This small molecule binds to this protein.
Small molecule (SMILES): CC(=O)N[C@@H]1[C@@H](O[C@H]2O[C@H](CO)[C@H](O[C@H]3O[C@H](CO[C@@H]4O[C@@H](C)[C@H](O)[C@@H](O)[C@H]4O)[C@@H](O)[C@H](O)[C@H]3O)[C@H](O[C@@H]3O[C@H](CO)[C@@H](O)[C@H](O)[C@H]3NC(C)=O)[C@H]2O)[C@H](O)[C@@H](CO)O[C@@H]1O

Sequence of chain 3.A:
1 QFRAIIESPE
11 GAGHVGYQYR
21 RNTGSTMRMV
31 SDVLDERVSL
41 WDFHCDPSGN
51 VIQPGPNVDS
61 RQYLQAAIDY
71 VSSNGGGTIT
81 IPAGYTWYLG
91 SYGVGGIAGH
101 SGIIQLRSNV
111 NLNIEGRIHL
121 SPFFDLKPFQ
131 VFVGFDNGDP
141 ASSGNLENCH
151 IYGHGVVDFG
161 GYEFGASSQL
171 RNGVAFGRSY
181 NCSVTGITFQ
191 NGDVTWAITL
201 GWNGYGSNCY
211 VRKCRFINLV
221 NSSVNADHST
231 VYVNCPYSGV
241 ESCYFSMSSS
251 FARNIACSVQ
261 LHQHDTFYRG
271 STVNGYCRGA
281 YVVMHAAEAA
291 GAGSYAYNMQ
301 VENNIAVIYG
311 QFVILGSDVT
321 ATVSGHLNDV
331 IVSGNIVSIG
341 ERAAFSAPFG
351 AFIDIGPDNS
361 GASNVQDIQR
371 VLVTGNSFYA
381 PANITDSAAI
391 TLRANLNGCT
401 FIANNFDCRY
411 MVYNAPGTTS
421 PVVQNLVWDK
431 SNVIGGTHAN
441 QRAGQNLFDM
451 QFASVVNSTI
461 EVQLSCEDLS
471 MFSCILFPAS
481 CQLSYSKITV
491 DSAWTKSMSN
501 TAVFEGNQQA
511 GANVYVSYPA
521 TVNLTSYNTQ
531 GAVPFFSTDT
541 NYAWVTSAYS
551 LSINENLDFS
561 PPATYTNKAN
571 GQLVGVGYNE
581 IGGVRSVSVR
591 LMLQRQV

Binding-site contacts:
Ligand atom C3 contacts residue ASN203 of chain 3.A at 3.5 Å.
Ligand atom O3 contacts residue NA1 of chain 3.J at 2.4 Å (h-bond).
Ligand atom N2 contacts residue GLU288 of chain 3.A at 3.0 Å (salt-bridge).
Ligand atom O3 contacts residue ASN203 of chain 3.A at 2.7 Å (h-bond).
Ligand atom O6 contacts residue TRP196 of chain 3.A at 3.2 Å.
Ligand atom O5 contacts residue TRP196 of chain 3.A at 3.5 Å.
Ligand atom C6 contacts residue TRP196 of chain 3.A at 3.6 Å (hydrophobic).
Ligand atom C3 contacts residue NA1 of chain 3.J at 3.2 Å.
Ligand atom N2 contacts residue ASP227 of chain 3.A at 2.9 Å (salt-bridge).
Ligand atom O5 contacts residue GLN260 of chain 3.A at 3.2 Å (h-bond).
Ligand atom O6 contacts residue TYR281 of chain 3.A at 3.6 Å.
Ligand atom C4 contacts residue HIS285 of chain 3.A at 3.5 Å.
Ligand atom O2 contacts residue NA1 of chain 3.J at 2.5 Å (h-bond).
Ligand atom O4 contacts residue HIS100 of chain 3.A at 2.7 Å (h-bond).
Ligand atom O3 contacts residue GLY99 of chain 3.A at 3.6 Å (h-bond).
Ligand atom O2 contacts residue TYR232 of chain 3.A at 2.9 Å (h-bond).
Ligand atom C2 contacts residue GLU288 of chain 3.A at 3.6 Å.
Ligand atom O6 contacts residue THR199 of chain 3.A at 3.6 Å.
Ligand atom C2 contacts residue NA1 of chain 3.J at 3.3 Å.
Ligand atom C3 contacts residue ASN234 of chain 3.A at 3.4 Å.
Ligand atom C3 contacts residue GLU288 of chain 3.A at 3.5 Å.
Ligand atom C4 contacts residue HIS100 of chain 3.A at 3.3 Å.
Ligand atom O7 contacts residue SER229 of chain 3.A at 3.2 Å (h-bond).
Ligand atom O4 contacts residue HIS285 of chain 3.A at 2.7 Å (h-bond).
Ligand atom C7 contacts residue SER229 of chain 3.A at 3.4 Å.
Ligand atom C8 contacts residue ASP227 of chain 3.A at 3.5 Å.
Ligand atom O7 contacts residue TRP196 of chain 3.A at 3.0 Å (h-bond).
Ligand atom O6 contacts residue HIS262 of chain 3.A at 3.0 Å (h-bond).
Ligand atom O3 contacts residue TRP202 of chain 3.A at 3.4 Å.
Ligand atom O6 contacts residue THR195 of chain 3.A at 3.4 Å.
Ligand atom O6 contacts residue LEU170 of chain 3.A at 3.5 Å.
Ligand atom O4 contacts residue ASN359 of chain 3.A at 2.8 Å (h-bond).
Ligand atom O1 contacts residue ASP227 of chain 3.A at 3.0 Å (salt-bridge).
Ligand atom O4 contacts residue GLN130 of chain 3.A at 3.0 Å (h-bond).
Ligand atom O2 contacts residue GLU288 of chain 3.A at 3.6 Å (salt-bridge).
Ligand atom O4 contacts residue ASN234 of chain 3.A at 2.9 Å (h-bond).
Ligand atom C1 contacts residue GLN260 of chain 3.A at 3.3 Å.
Ligand atom O6 contacts residue GLN260 of chain 3.A at 2.8 Å (h-bond).
Ligand atom C6 contacts residue THR199 of chain 3.A at 3.6 Å.
Ligand atom O7 contacts residue TYR232 of chain 3.A at 3.3 Å.